Sequence of chain 1.E:
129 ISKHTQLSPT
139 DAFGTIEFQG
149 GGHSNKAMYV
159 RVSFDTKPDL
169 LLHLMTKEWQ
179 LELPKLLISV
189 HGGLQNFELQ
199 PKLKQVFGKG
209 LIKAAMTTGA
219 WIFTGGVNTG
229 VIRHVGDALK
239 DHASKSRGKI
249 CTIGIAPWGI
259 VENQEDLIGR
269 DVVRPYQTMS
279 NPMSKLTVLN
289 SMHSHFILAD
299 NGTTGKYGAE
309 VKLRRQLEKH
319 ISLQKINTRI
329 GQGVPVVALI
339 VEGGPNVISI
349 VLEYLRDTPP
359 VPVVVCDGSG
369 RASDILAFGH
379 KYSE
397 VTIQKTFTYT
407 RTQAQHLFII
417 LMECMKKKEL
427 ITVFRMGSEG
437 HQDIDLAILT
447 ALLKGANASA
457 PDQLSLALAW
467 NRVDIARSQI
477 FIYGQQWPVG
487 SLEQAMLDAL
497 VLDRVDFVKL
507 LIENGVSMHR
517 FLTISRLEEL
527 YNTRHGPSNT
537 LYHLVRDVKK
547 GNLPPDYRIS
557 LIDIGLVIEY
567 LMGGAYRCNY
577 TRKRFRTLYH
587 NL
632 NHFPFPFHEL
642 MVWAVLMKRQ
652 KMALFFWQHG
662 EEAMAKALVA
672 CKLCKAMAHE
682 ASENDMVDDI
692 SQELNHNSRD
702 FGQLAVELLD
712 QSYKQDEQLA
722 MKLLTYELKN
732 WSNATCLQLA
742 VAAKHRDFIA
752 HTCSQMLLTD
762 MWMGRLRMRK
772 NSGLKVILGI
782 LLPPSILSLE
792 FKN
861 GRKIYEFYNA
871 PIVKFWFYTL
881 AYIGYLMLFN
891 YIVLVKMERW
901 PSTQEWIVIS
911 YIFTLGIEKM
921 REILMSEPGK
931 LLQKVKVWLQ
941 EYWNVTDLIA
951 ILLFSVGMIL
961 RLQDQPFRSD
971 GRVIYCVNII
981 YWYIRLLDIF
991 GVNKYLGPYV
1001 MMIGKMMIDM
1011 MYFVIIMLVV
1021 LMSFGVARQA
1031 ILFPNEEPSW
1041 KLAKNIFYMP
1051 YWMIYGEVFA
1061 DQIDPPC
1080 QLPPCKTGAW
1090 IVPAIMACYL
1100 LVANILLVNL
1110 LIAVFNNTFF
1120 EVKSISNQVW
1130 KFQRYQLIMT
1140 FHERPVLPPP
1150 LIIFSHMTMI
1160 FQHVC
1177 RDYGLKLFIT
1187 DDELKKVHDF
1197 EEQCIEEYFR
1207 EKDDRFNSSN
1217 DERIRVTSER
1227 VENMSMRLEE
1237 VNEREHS

Binding-site contacts:
Ligand atom C16 contacts residue TRP1040 of chain 1.C at 3.9 Å (hydrophobic).
Ligand atom C14 contacts residue PRO1038 of chain 1.C at 4.2 Å (hydrophobic).
Ligand atom C05 contacts residue ALA1043 of chain 1.C at 3.8 Å (hydrophobic).
Ligand atom C81 contacts residue TYR983 of chain 1.E at 3.9 Å (hydrophobic).
Ligand atom O20 contacts residue PRO1038 of chain 1.C at 4.0 Å.
Ligand atom C24 contacts residue TRP1040 of chain 1.C at 4.2 Å (hydrophobic).
Ligand atom C09 contacts residue TYR891 of chain 1.E at 4.3 Å (hydrophobic).
Ligand atom C75 contacts residue MET887 of chain 1.E at 3.4 Å (hydrophobic).
Ligand atom C21 contacts residue PRO1038 of chain 1.C at 3.2 Å (hydrophobic).
Ligand atom C01 contacts residue TRP1040 of chain 1.C at 4.0 Å (hydrophobic).
Ligand atom C15 contacts residue SER1039 of chain 1.C at 3.7 Å.
Ligand atom O25 contacts residue SER1039 of chain 1.C at 4.1 Å.
Ligand atom C22 contacts residue PRO1038 of chain 1.C at 4.5 Å (hydrophobic).
Ligand atom C22 contacts residue TRP1040 of chain 1.C at 4.4 Å (hydrophobic).
Ligand atom C13 contacts residue SER1039 of chain 1.C at 4.3 Å.
Ligand atom C10 contacts residue TYR891 of chain 1.E at 4.0 Å (hydrophobic).
Ligand atom C26 contacts residue LYS1041 of chain 1.C at 4.4 Å.
Ligand atom C24 contacts residue SER1039 of chain 1.C at 4.0 Å.
Ligand atom C16 contacts residue PRO1038 of chain 1.C at 4.1 Å (hydrophobic).
Ligand atom C17 contacts residue PRO1038 of chain 1.C at 3.7 Å (hydrophobic).
Ligand atom C12 contacts residue TRP1040 of chain 1.C at 3.5 Å (hydrophobic).
Ligand atom C15 contacts residue LEU1042 of chain 1.C at 4.3 Å (hydrophobic).
Ligand atom C24 contacts residue PRO1038 of chain 1.C at 4.4 Å (hydrophobic).
Ligand atom C78 contacts residue TYR983 of chain 1.E at 4.4 Å (hydrophobic).
Ligand atom C14 contacts residue TRP1040 of chain 1.C at 3.8 Å (hydrophobic).
Ligand atom C14 contacts residue SER1039 of chain 1.C at 3.1 Å.
Ligand atom C26 contacts residue SER1039 of chain 1.C at 3.8 Å.
Ligand atom O80 contacts residue ASN890 of chain 1.E at 4.0 Å.
Ligand atom C19 contacts residue TYR891 of chain 1.E at 3.6 Å (hydrophobic).
Ligand atom C79 contacts residue ASN890 of chain 1.E at 3.3 Å.
Ligand atom O72 contacts residue ALA1043 of chain 1.C at 4.5 Å.
Ligand atom C07 contacts residue TRP1040 of chain 1.C at 4.5 Å (hydrophobic).
Ligand atom C79 contacts residue TYR983 of chain 1.E at 3.8 Å (hydrophobic).
Ligand atom C16 contacts residue SER1039 of chain 1.C at 4.2 Å.
Ligand atom C26 contacts residue TRP1040 of chain 1.C at 4.4 Å (hydrophobic).
Ligand atom C13 contacts residue TRP1040 of chain 1.C at 4.4 Å (hydrophobic).
Ligand atom C08 contacts residue TYR891 of chain 1.E at 4.1 Å (hydrophobic).

This protein binds this small molecule.
Small molecule (SMILES): COCC(CCO[C@H]1CC[C@@]2(C)C(=CC[C@H]3[C@@H]4C[C@@H]5O[C@]6(CC[C@@H](C)CO6)[C@@H](C)[C@@H]5[C@@]4(C)CC[C@@H]32)C1)COC

Sequence of chain 1.C:
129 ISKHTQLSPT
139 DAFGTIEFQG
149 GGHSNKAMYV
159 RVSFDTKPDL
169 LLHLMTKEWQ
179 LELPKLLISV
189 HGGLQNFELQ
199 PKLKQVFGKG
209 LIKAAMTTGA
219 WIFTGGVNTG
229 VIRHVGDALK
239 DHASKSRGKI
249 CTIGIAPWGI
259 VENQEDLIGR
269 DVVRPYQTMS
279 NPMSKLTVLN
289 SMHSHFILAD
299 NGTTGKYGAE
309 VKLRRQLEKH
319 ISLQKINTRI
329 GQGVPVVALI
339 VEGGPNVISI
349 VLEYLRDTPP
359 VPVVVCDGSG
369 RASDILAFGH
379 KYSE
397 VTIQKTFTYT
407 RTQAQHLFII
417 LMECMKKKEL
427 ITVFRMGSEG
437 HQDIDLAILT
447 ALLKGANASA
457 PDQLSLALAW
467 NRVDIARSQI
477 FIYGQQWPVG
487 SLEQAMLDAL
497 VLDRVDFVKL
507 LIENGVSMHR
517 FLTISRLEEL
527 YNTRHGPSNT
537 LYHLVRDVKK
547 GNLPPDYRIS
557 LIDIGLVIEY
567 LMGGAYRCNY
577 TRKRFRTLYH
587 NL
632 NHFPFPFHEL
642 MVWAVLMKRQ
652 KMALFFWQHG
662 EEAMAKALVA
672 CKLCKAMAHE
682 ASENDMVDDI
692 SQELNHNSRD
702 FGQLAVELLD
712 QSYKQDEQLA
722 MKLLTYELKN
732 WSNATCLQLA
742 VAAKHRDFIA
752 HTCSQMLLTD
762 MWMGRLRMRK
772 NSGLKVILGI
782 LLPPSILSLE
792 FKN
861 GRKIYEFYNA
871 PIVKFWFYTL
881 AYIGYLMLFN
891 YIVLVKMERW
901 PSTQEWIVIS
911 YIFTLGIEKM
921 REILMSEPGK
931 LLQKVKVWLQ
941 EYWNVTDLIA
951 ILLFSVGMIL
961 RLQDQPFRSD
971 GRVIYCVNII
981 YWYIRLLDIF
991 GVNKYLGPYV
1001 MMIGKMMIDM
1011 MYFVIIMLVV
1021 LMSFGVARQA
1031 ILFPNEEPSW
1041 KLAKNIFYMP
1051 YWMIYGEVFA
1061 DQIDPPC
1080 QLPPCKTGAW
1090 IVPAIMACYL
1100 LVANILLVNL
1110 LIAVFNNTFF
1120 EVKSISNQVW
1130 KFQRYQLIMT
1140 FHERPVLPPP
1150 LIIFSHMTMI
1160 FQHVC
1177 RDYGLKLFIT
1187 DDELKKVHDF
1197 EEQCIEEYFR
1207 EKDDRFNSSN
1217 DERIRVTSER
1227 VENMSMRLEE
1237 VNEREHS